Sequence of chain 1.E:
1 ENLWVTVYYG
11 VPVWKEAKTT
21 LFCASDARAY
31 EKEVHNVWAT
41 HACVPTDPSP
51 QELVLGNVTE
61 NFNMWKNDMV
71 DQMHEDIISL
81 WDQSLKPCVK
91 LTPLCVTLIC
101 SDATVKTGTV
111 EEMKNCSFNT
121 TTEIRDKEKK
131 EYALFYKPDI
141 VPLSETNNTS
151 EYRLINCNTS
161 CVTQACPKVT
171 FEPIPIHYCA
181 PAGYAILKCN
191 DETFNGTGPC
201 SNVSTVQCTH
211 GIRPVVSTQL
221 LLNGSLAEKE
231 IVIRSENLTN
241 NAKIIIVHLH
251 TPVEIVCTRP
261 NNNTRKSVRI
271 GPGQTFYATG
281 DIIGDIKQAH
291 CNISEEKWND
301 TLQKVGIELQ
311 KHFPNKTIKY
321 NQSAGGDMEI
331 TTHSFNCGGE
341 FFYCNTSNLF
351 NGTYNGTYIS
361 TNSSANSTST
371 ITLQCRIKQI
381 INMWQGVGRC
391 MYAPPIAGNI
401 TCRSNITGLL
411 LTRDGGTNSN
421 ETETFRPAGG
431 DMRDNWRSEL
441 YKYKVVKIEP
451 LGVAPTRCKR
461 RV

This protein binds this small molecule.
Small molecule (SMILES): CC(=O)N[C@H]1[C@H](O[C@H]2[C@H](O)[C@@H](NC(C)=O)CO[C@@H]2CO)O[C@H](CO)[C@@H](O)[C@@H]1O

Binding-site contacts:
Ligand atom C8 contacts residue ASN158 of chain 1.E at 3.5 Å.
Ligand atom O5 contacts residue ASN158 of chain 1.E at 2.0 Å (h-bond).
Ligand atom O7 contacts residue ARG153 of chain 1.E at 2.6 Å (salt-bridge).
Ligand atom O3 contacts residue ASN158 of chain 1.E at 4.1 Å.
Ligand atom C1 contacts residue ASN158 of chain 1.E at 1.3 Å.
Ligand atom O7 contacts residue LEU143 of chain 1.E at 4.5 Å.
Ligand atom O6 contacts residue ASN158 of chain 1.E at 4.4 Å.
Ligand atom C3 contacts residue ASN158 of chain 1.E at 3.3 Å.
Ligand atom C2 contacts residue ASN158 of chain 1.E at 2.0 Å.
Ligand atom O7 contacts residue ASN158 of chain 1.E at 3.8 Å.
Ligand atom C7 contacts residue ARG153 of chain 1.E at 3.8 Å.
Ligand atom N2 contacts residue ARG153 of chain 1.E at 4.2 Å.
Ligand atom C5 contacts residue ASN158 of chain 1.E at 3.3 Å.
Ligand atom C6 contacts residue ASN158 of chain 1.E at 4.2 Å.
Ligand atom C4 contacts residue ASN158 of chain 1.E at 3.6 Å.
Ligand atom C7 contacts residue ASN158 of chain 1.E at 3.2 Å.
Ligand atom N2 contacts residue ASN158 of chain 1.E at 2.6 Å (h-bond).